Sequence of chain 1.C:
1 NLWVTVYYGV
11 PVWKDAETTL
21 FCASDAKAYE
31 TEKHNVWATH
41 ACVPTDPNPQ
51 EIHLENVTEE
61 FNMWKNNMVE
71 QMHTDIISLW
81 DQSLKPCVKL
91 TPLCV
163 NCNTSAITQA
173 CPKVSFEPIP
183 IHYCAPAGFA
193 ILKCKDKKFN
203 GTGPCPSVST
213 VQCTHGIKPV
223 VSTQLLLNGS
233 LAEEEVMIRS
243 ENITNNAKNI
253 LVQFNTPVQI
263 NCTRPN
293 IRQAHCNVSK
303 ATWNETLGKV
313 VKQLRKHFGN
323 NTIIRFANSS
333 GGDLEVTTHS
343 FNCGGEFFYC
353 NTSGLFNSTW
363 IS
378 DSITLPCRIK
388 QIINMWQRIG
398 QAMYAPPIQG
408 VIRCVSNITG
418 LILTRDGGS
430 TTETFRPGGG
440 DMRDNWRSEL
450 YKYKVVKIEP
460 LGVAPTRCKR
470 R

This protein binds this small molecule.
Small molecule (SMILES): CC(=O)N[C@@H]1[C@@H](O)[C@H](O)[C@@H](CO)O[C@H]1O

Binding-site contacts:
Ligand atom C2 contacts residue ASN306 of chain 1.C at 2.4 Å.
Ligand atom N2 contacts residue ASN306 of chain 1.C at 2.6 Å (h-bond).
Ligand atom C6 contacts residue TRP362 of chain 1.C at 4.5 Å (hydrophobic).
Ligand atom O7 contacts residue ASN306 of chain 1.C at 3.1 Å (h-bond).
Ligand atom C5 contacts residue ASN306 of chain 1.C at 3.7 Å.
Ligand atom O5 contacts residue ASN306 of chain 1.C at 2.5 Å (h-bond).
Ligand atom C7 contacts residue ASN306 of chain 1.C at 2.8 Å.
Ligand atom O5 contacts residue TRP362 of chain 1.C at 4.0 Å.
Ligand atom C1 contacts residue ASN306 of chain 1.C at 1.4 Å.
Ligand atom C4 contacts residue ASN306 of chain 1.C at 4.2 Å.
Ligand atom C8 contacts residue ALA303 of chain 1.C at 4.1 Å (hydrophobic).
Ligand atom C3 contacts residue ASN306 of chain 1.C at 3.7 Å.
Ligand atom C8 contacts residue ASN306 of chain 1.C at 3.6 Å.